Binding-site contacts:
Ligand atom C5 contacts residue GLN804 of chain 1.C at 4.5 Å.
Ligand atom C2 contacts residue ASN801 of chain 1.C at 2.5 Å.
Ligand atom O5 contacts residue SER803 of chain 1.C at 4.0 Å.
Ligand atom C5 contacts residue ASN801 of chain 1.C at 3.7 Å.
Ligand atom C1 contacts residue ASN801 of chain 1.C at 1.4 Å.
Ligand atom C7 contacts residue ASN801 of chain 1.C at 3.4 Å.
Ligand atom C1 contacts residue SER803 of chain 1.C at 3.4 Å.
Ligand atom O5 contacts residue ASN801 of chain 1.C at 2.3 Å (h-bond).
Ligand atom O6 contacts residue GLN804 of chain 1.C at 2.5 Å (h-bond).
Ligand atom C6 contacts residue GLN804 of chain 1.C at 3.9 Å.
Ligand atom C5 contacts residue SER803 of chain 1.C at 4.3 Å.
Ligand atom C3 contacts residue ASN801 of chain 1.C at 3.8 Å.
Ligand atom C4 contacts residue ASN801 of chain 1.C at 4.2 Å.
Ligand atom C8 contacts residue ASN801 of chain 1.C at 3.3 Å.
Ligand atom C2 contacts residue SER803 of chain 1.C at 4.4 Å.
Ligand atom N2 contacts residue ASN801 of chain 1.C at 3.0 Å (h-bond).
Ligand atom O7 contacts residue ASN801 of chain 1.C at 4.3 Å.

A small-molecule ligand and the protein it binds are described below.
Small molecule (SMILES): CC(=O)N[C@@H]1[C@@H](O)[C@H](O)[C@@H](CO)O[C@H]1O

Sequence of chain 1.C:
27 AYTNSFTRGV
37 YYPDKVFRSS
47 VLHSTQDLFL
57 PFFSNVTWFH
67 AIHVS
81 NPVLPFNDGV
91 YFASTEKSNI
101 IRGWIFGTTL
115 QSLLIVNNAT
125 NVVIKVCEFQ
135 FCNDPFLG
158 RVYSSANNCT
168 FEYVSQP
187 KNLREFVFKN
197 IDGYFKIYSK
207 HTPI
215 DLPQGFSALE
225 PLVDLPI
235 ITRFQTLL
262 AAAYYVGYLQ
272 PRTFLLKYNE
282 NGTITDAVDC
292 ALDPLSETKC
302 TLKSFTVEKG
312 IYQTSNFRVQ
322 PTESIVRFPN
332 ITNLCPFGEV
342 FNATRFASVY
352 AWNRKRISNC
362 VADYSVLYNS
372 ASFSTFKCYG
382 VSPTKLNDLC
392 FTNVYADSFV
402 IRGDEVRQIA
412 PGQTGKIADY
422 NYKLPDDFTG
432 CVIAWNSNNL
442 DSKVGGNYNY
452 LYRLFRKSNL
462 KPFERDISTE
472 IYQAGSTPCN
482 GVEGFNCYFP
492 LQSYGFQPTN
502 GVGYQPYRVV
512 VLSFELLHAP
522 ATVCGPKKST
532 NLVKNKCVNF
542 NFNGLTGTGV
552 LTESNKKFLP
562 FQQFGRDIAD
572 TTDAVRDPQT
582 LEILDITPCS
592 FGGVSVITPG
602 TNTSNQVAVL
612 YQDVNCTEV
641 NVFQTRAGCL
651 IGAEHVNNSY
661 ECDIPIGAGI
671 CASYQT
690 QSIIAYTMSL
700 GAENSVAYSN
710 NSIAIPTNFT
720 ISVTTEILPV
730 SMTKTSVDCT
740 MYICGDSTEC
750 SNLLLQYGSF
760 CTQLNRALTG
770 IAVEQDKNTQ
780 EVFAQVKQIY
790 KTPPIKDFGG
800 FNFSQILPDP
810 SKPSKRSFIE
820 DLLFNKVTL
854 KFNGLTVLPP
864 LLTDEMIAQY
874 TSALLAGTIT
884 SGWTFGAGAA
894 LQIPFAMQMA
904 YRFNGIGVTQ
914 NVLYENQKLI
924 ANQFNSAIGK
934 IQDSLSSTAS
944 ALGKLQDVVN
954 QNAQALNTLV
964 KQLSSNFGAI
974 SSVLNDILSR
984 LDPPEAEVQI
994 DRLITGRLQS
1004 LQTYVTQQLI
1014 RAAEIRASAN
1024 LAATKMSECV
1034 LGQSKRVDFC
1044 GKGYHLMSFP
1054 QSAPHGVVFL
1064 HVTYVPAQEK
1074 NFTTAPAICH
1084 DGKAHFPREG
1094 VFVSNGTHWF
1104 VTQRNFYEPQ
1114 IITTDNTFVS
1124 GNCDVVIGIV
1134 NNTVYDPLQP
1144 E